This small molecule binds to this protein.
Small molecule (SMILES): Nc1ccnc2c1ncn2[C@@H]1O[C@H](CO)[C@@H](O)[C@H]1O

Sequence of chain 3.A:
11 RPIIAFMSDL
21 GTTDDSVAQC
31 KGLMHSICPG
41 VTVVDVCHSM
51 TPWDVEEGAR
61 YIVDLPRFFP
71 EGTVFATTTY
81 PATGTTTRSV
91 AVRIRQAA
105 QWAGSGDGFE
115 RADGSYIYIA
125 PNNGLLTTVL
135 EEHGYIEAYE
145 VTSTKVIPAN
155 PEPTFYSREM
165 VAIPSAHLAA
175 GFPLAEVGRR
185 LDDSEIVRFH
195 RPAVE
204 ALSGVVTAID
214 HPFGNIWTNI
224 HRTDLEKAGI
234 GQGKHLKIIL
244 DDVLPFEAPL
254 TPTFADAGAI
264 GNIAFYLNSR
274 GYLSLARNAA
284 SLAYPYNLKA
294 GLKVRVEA

Binding-site contacts:
Ligand atom N3 contacts residue TRP53 of chain 3.A at 3.4 Å (h-bond).
Ligand atom C2 contacts residue PHE257 of chain 2.A at 3.5 Å (hydrophobic).
Ligand atom N3 contacts residue PHE257 of chain 2.A at 3.5 Å.
Ligand atom C2 contacts residue PRO81 of chain 3.A at 3.6 Å (hydrophobic).
Ligand atom O4' contacts residue TYR80 of chain 3.A at 3.6 Å (h-bond).
Ligand atom O2' contacts residue TYR80 of chain 3.A at 2.9 Å (h-bond).
Ligand atom C5 contacts residue PHE257 of chain 2.A at 3.4 Å (hydrophobic).
Ligand atom O3' contacts residue TYR80 of chain 3.A at 3.4 Å (h-bond).
Ligand atom N3 contacts residue PRO81 of chain 3.A at 3.4 Å.
Ligand atom C4 contacts residue PHE257 of chain 2.A at 3.4 Å (hydrophobic).
Ligand atom C6 contacts residue PHE257 of chain 2.A at 3.3 Å (hydrophobic).
Ligand atom C1 contacts residue PHE257 of chain 2.A at 3.2 Å (hydrophobic).
Ligand atom C2 contacts residue ALA282 of chain 2.A at 3.4 Å (hydrophobic).
Ligand atom O5' contacts residue THR158 of chain 3.A at 3.1 Å (h-bond).
Ligand atom O2' contacts residue ASP19 of chain 3.A at 2.6 Å (salt-bridge).
Ligand atom C3' contacts residue ASP19 of chain 3.A at 3.4 Å.
Ligand atom C4 contacts residue TRP53 of chain 3.A at 3.4 Å (hydrophobic).
Ligand atom C5' contacts residue THR158 of chain 3.A at 3.1 Å.
Ligand atom C6 contacts residue ARG280 of chain 2.A at 3.5 Å.
Ligand atom N6 contacts residue ALA279 of chain 2.A at 3.5 Å.
Ligand atom N7 contacts residue PHE257 of chain 2.A at 3.5 Å.
Ligand atom O5' contacts residue TYR160 of chain 3.A at 2.7 Å (h-bond).
Ligand atom N7 contacts residue ASN218 of chain 2.A at 3.0 Å (h-bond).
Ligand atom O4' contacts residue THR83 of chain 3.A at 3.5 Å.
Ligand atom C5' contacts residue SER161 of chain 3.A at 3.6 Å.
Ligand atom O2' contacts residue PRO81 of chain 3.A at 3.5 Å (h-bond).
Ligand atom N6 contacts residue ARG280 of chain 2.A at 2.9 Å (salt-bridge).
Ligand atom N7 contacts residue PHE216 of chain 2.A at 3.5 Å.
Ligand atom O4' contacts residue THR158 of chain 3.A at 3.5 Å (h-bond).
Ligand atom O5' contacts residue SER161 of chain 3.A at 2.9 Å (h-bond).
Ligand atom N6 contacts residue ASN218 of chain 2.A at 2.8 Å (h-bond).
Ligand atom C8 contacts residue PHE216 of chain 2.A at 3.6 Å (hydrophobic).
Ligand atom C2' contacts residue ASP19 of chain 3.A at 3.2 Å.
Ligand atom O5' contacts residue PHE159 of chain 3.A at 3.0 Å.
Ligand atom N6 contacts residue PHE257 of chain 2.A at 3.4 Å.
Ligand atom C1' contacts residue TYR80 of chain 3.A at 3.5 Å (hydrophobic).
Ligand atom C1 contacts residue ARG280 of chain 2.A at 3.3 Å.
Ligand atom O3' contacts residue ASP19 of chain 3.A at 2.6 Å (salt-bridge).
Ligand atom O3' contacts residue SER161 of chain 3.A at 2.6 Å (h-bond).
Ligand atom C1 contacts residue ALA282 of chain 2.A at 3.1 Å (hydrophobic).

Sequence of chain 2.A:
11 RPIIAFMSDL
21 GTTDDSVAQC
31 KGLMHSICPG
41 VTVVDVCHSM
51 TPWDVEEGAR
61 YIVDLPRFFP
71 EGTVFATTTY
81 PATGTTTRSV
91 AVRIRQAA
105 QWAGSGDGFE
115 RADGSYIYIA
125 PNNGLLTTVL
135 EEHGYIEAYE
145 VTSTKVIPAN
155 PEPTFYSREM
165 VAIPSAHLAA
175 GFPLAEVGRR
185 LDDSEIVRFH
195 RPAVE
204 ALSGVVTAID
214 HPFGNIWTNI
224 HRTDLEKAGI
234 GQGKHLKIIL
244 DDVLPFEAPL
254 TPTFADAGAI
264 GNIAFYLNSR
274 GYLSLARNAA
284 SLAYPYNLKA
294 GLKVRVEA